Binding-site contacts:
Ligand atom C6 contacts residue HIS5 of chain 2.B at 4.3 Å.
Ligand atom C6 contacts residue LEU11 of chain 2.F at 3.5 Å (hydrophobic).
Ligand atom C1 contacts residue CYS11 of chain 2.E at 4.0 Å (hydrophobic).
Ligand atom O1 contacts residue CYS11 of chain 2.E at 2.9 Å (h-bond).
Ligand atom C2 contacts residue HIS5 of chain 2.B at 3.5 Å.
Ligand atom C1 contacts residue LEU11 of chain 2.F at 3.9 Å (hydrophobic).
Ligand atom C6 contacts residue CYS6 of chain 2.E at 3.2 Å (hydrophobic).
Ligand atom C5 contacts residue CYS6 of chain 2.E at 4.5 Å (hydrophobic).
Ligand atom C2 contacts residue LEU16 of chain 2.E at 4.2 Å (hydrophobic).
Ligand atom C5 contacts residue HIS5 of chain 2.B at 4.3 Å.
Ligand atom C4 contacts residue LEU11 of chain 2.F at 3.8 Å (hydrophobic).
Ligand atom C5 contacts residue HIS10 of chain 2.F at 4.0 Å.
Ligand atom C2 contacts residue CYS11 of chain 2.E at 3.4 Å (hydrophobic).
Ligand atom O3 contacts residue ALA14 of chain 2.F at 3.6 Å.
Ligand atom C1 contacts residue HIS5 of chain 2.B at 4.0 Å.
Ligand atom C5 contacts residue LEU6 of chain 2.B at 3.9 Å (hydrophobic).
Ligand atom C3 contacts residue LEU16 of chain 2.E at 4.3 Å (hydrophobic).
Ligand atom C6 contacts residue CYS7 of chain 2.F at 3.9 Å (hydrophobic).
Ligand atom C3 contacts residue LEU11 of chain 2.F at 4.2 Å (hydrophobic).
Ligand atom C3 contacts residue CYS11 of chain 2.E at 4.4 Å (hydrophobic).
Ligand atom C5 contacts residue CYS7 of chain 2.F at 3.9 Å (hydrophobic).
Ligand atom O1 contacts residue LEU11 of chain 2.F at 4.5 Å.
Ligand atom O3 contacts residue LEU16 of chain 2.E at 4.0 Å.
Ligand atom C4 contacts residue LEU6 of chain 2.B at 4.3 Å (hydrophobic).
Ligand atom O1 contacts residue CYS6 of chain 2.E at 2.6 Å (h-bond).
Ligand atom O1 contacts residue SER9 of chain 2.E at 3.6 Å.
Ligand atom C5 contacts residue LEU11 of chain 2.F at 3.6 Å (hydrophobic).
Ligand atom O1 contacts residue ILE10 of chain 2.E at 3.6 Å.
Ligand atom C1 contacts residue CYS6 of chain 2.E at 3.3 Å (hydrophobic).
Ligand atom O3 contacts residue HIS5 of chain 2.B at 3.1 Å (h-bond).
Ligand atom C3 contacts residue ALA14 of chain 2.F at 4.5 Å (hydrophobic).
Ligand atom C4 contacts residue HIS5 of chain 2.B at 3.9 Å.
Ligand atom C4 contacts residue HIS10 of chain 2.F at 3.7 Å.
Ligand atom O1 contacts residue VAL2 of chain 2.B at 4.2 Å.
Ligand atom C3 contacts residue HIS5 of chain 2.B at 3.2 Å.
Ligand atom C2 contacts residue LEU11 of chain 2.F at 4.2 Å (hydrophobic).
Ligand atom O3 contacts residue CYS11 of chain 2.E at 4.4 Å.

Sequence of chain 2.F:
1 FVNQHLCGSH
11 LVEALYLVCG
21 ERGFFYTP

Sequence of chain 2.B:
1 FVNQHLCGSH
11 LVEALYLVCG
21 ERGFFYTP

Sequence of chain 2.E:
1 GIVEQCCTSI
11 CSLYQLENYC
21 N

The small molecule below binds the protein below.
Small molecule (SMILES): Oc1cccc(O)c1